Sequence of chain 1.A:
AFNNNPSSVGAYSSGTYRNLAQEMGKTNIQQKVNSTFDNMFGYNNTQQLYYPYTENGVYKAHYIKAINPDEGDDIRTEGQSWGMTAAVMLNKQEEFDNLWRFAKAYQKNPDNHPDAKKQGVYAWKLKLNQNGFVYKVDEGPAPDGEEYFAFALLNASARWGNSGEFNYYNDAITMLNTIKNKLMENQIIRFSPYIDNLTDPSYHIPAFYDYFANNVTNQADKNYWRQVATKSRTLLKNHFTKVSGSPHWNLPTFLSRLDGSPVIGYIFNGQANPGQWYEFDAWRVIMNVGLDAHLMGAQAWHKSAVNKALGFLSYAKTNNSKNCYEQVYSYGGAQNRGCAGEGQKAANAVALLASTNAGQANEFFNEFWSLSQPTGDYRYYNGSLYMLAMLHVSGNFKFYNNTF

This protein binds this small molecule.
Small molecule (SMILES): O[C@@H]1[C@@H](O)[C@H](O)OC[C@H]1O

Binding-site contacts:
Ligand atom C2 contacts residue GLY341 of chain 1.A at 4.5 Å.
Ligand atom O5 contacts residue TYR378 of chain 1.A at 3.4 Å.
Ligand atom C2 contacts residue GLU342 of chain 1.A at 4.3 Å.
Ligand atom O3 contacts residue GLY341 of chain 1.A at 4.1 Å.
Ligand atom C3 contacts residue GLY341 of chain 1.A at 4.4 Å.
Ligand atom O2 contacts residue ASN382 of chain 1.A at 3.1 Å (h-bond).
Ligand atom O4 contacts residue GLN327 of chain 1.A at 3.3 Å (h-bond).
Ligand atom O1 contacts residue XYS1 of chain 1.C at 1.4 Å.
Ligand atom O2 contacts residue XYS1 of chain 1.C at 0.0 Å (h-bond).
Ligand atom C3 contacts residue GLN327 of chain 1.A at 3.3 Å.
Ligand atom C2 contacts residue ASN382 of chain 1.A at 3.3 Å.
Ligand atom C3 contacts residue TYR378 of chain 1.A at 4.5 Å (hydrophobic).
Ligand atom O3 contacts residue GLN327 of chain 1.A at 2.6 Å (h-bond).
Ligand atom C4 contacts residue XYS1 of chain 1.C at 0.0 Å.
Ligand atom C2 contacts residue XYS1 of chain 1.C at 0.0 Å.
Ligand atom C1 contacts residue XYS1 of chain 1.C at 0.0 Å.
Ligand atom C2 contacts residue TYR378 of chain 1.A at 4.1 Å (hydrophobic).
Ligand atom O5 contacts residue XYS1 of chain 1.C at 0.0 Å (h-bond).
Ligand atom C3 contacts residue ASN382 of chain 1.A at 3.7 Å.
Ligand atom O2 contacts residue GLY341 of chain 1.A at 3.4 Å.
Ligand atom C3 contacts residue XYS1 of chain 1.C at 0.0 Å.
Ligand atom C4 contacts residue GLN327 of chain 1.A at 4.0 Å.
Ligand atom C5 contacts residue TYR378 of chain 1.A at 3.8 Å (hydrophobic).
Ligand atom C4 contacts residue TYR378 of chain 1.A at 4.0 Å (hydrophobic).
Ligand atom O3 contacts residue ASN382 of chain 1.A at 2.9 Å (h-bond).
Ligand atom O2 contacts residue GLU342 of chain 1.A at 3.1 Å (salt-bridge).
Ligand atom C1 contacts residue TYR378 of chain 1.A at 4.3 Å (hydrophobic).
Ligand atom O3 contacts residue XYS1 of chain 1.C at 0.0 Å (h-bond).
Ligand atom C5 contacts residue XYS1 of chain 1.C at 0.0 Å.
Ligand atom O4 contacts residue XYS1 of chain 1.C at 0.0 Å (h-bond).